Binding-site contacts:
Ligand atom C1 contacts residue NAG1 of chain 1.W at 4.1 Å.
Ligand atom C1 contacts residue ASN332 of chain 1.A at 1.4 Å.
Ligand atom O3 contacts residue NAG1 of chain 1.W at 4.3 Å.
Ligand atom C2 contacts residue ASN332 of chain 1.A at 2.4 Å.
Ligand atom O5 contacts residue NAG1 of chain 1.W at 3.9 Å.
Ligand atom O5 contacts residue NAG2 of chain 1.W at 4.3 Å.
Ligand atom O5 contacts residue ASN332 of chain 1.A at 2.4 Å (h-bond).
Ligand atom C3 contacts residue ASN332 of chain 1.A at 3.8 Å.
Ligand atom O7 contacts residue NAG1 of chain 1.W at 4.1 Å.
Ligand atom O6 contacts residue NAG1 of chain 1.W at 3.7 Å.
Ligand atom C7 contacts residue ASN332 of chain 1.A at 4.0 Å.
Ligand atom C5 contacts residue NAG2 of chain 1.W at 3.2 Å.
Ligand atom O2 contacts residue NAG2 of chain 1.W at 4.2 Å.
Ligand atom N2 contacts residue SER333 of chain 1.A at 4.3 Å.
Ligand atom C2 contacts residue NAG1 of chain 1.W at 3.8 Å.
Ligand atom O4 contacts residue NAG2 of chain 1.W at 3.9 Å.
Ligand atom O6 contacts residue NAG2 of chain 1.W at 4.0 Å.
Ligand atom C4 contacts residue NAG1 of chain 1.W at 4.0 Å.
Ligand atom C4 contacts residue NAG2 of chain 1.W at 4.2 Å.
Ligand atom C2 contacts residue NAG2 of chain 1.W at 4.3 Å.
Ligand atom C5 contacts residue ASN332 of chain 1.A at 3.7 Å.
Ligand atom C6 contacts residue NAG2 of chain 1.W at 3.2 Å.
Ligand atom C4 contacts residue ASN332 of chain 1.A at 4.2 Å.
Ligand atom C6 contacts residue NAG1 of chain 1.W at 4.4 Å.
Ligand atom C8 contacts residue THR341 of chain 1.A at 3.4 Å.
Ligand atom N2 contacts residue ASN332 of chain 1.A at 2.8 Å (h-bond).
Ligand atom O6 contacts residue NAG2 of chain 1.W at 4.0 Å.
Ligand atom C5 contacts residue NAG1 of chain 1.W at 4.4 Å.

The small molecule below binds the protein below.
Small molecule (SMILES): CC(=O)N[C@H]1[C@H](O[C@H]2[C@H](O)[C@@H](NC(C)=O)CO[C@@H]2CO)O[C@H](CO)[C@@H](O[C@@H]2O[C@H](CO[C@H]3O[C@H](CO)[C@@H](O)[C@H](O[C@H]4O[C@H](CO)[C@@H](O)[C@H](O)[C@@H]4O)[C@@H]3O)[C@@H](O)[C@H](O[C@H]3O[C@H](CO)[C@@H](O)[C@H](O)[C@@H]3O)[C@@H]2O)[C@@H]1O

Sequence of chain 1.A:
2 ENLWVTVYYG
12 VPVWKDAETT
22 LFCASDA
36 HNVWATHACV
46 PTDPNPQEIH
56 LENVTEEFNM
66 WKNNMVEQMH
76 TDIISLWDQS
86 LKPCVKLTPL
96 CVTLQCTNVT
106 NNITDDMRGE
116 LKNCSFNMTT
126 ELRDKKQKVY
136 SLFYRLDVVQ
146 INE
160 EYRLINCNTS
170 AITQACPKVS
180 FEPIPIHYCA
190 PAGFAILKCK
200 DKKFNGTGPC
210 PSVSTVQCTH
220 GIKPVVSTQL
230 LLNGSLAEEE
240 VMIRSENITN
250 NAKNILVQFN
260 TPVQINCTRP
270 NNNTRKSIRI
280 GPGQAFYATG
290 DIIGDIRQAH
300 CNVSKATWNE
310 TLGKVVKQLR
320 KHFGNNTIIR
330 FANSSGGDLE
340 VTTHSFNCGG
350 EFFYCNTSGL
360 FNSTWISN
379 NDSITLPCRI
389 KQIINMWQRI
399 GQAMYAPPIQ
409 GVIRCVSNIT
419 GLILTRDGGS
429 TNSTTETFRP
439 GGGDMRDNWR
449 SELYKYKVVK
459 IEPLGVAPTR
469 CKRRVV